This protein binds this small molecule.
Small molecule (SMILES): CC(=O)N[C@H]1[C@H](O[C@H]2[C@H](O)[C@@H](NC(C)=O)CO[C@@H]2CO)O[C@H](CO)[C@@H](O[C@@H]2O[C@H](CO)[C@@H](O)[C@H](O)[C@@H]2O)[C@@H]1O

Sequence of chain 1.E:
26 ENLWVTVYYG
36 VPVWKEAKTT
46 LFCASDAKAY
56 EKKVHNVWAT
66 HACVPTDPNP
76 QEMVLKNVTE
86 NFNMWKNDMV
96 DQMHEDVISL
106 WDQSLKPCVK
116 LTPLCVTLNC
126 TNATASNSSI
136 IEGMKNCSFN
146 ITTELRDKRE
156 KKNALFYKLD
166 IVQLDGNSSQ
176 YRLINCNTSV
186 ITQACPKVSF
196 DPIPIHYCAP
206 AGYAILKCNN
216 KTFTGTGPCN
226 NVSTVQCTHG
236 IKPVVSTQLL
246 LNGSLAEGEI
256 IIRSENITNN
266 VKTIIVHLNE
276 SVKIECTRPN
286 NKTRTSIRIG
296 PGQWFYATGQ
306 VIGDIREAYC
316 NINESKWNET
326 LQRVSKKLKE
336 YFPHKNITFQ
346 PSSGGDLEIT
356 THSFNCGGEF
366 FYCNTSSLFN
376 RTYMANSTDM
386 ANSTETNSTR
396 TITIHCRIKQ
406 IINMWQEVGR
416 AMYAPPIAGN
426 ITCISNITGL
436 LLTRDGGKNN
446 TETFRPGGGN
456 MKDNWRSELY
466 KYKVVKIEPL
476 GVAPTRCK

Binding-site contacts:
Ligand atom C1 contacts residue NAG1 of chain 1.ZA at 3.7 Å.
Ligand atom C8 contacts residue NAG1 of chain 1.ZA at 3.5 Å.
Ligand atom C2 contacts residue NAG1 of chain 1.ZA at 4.2 Å.
Ligand atom C4 contacts residue ASN431 of chain 1.E at 4.1 Å.
Ligand atom C8 contacts residue ASN431 of chain 1.E at 4.1 Å.
Ligand atom O5 contacts residue SER276 of chain 1.E at 4.4 Å.
Ligand atom C5 contacts residue ASN431 of chain 1.E at 3.4 Å.
Ligand atom C3 contacts residue ASN431 of chain 1.E at 3.8 Å.
Ligand atom O5 contacts residue ASN431 of chain 1.E at 2.1 Å (h-bond).
Ligand atom N2 contacts residue ASN431 of chain 1.E at 3.0 Å (h-bond).
Ligand atom C1 contacts residue ASN431 of chain 1.E at 1.3 Å.
Ligand atom N2 contacts residue NAG1 of chain 1.ZA at 3.5 Å.
Ligand atom C2 contacts residue ASN431 of chain 1.E at 2.5 Å.
Ligand atom C7 contacts residue NAG1 of chain 1.ZA at 3.2 Å.
Ligand atom C7 contacts residue ASN431 of chain 1.E at 3.8 Å.
Ligand atom O7 contacts residue NAG1 of chain 1.ZA at 3.4 Å.
Ligand atom C6 contacts residue ASN431 of chain 1.E at 4.5 Å.